Sequence of chain 1.A:
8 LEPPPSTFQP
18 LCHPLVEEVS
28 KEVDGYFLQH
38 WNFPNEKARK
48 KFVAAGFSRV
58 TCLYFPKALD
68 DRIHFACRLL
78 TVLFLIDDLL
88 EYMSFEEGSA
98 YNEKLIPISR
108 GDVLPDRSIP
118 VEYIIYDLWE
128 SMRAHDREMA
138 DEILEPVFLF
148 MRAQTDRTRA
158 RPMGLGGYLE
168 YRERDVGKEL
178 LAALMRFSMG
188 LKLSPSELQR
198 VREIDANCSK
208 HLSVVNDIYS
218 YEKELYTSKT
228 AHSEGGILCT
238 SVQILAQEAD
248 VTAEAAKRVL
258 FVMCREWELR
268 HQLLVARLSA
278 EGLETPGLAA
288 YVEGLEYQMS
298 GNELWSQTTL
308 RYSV

A protein and the small-molecule ligand that binds it are described below.
Small molecule (SMILES): C=C(C)[C@H]1CC[NH+]2CCC[C@H](C)[C@@]2(C)C1

Binding-site contacts:
Ligand atom CAA contacts residue TYR61 of chain 1.A at 3.6 Å (hydrophobic).
Ligand atom CAK contacts residue ASN299 of chain 1.A at 4.2 Å.
Ligand atom NAN contacts residue PHE81 of chain 1.A at 3.7 Å.
Ligand atom CAA contacts residue ASN299 of chain 1.A at 3.4 Å.
Ligand atom CAD contacts residue ASP172 of chain 1.A at 4.3 Å.
Ligand atom NAN contacts residue POP1 of chain 1.E at 3.6 Å.
Ligand atom CAA contacts residue TRP302 of chain 1.A at 3.9 Å (hydrophobic).
Ligand atom CAG contacts residue ASN213 of chain 1.A at 3.8 Å.
Ligand atom CAH contacts residue POP1 of chain 1.E at 3.2 Å.
Ligand atom CAO contacts residue VAL173 of chain 1.A at 4.3 Å (hydrophobic).
Ligand atom CAE contacts residue ASP84 of chain 1.A at 3.7 Å.
Ligand atom CAD contacts residue VAL173 of chain 1.A at 3.1 Å (hydrophobic).
Ligand atom CAE contacts residue LEU80 of chain 1.A at 4.2 Å (hydrophobic).
Ligand atom CAH contacts residue ASP84 of chain 1.A at 4.0 Å.
Ligand atom CAA contacts residue VAL57 of chain 1.A at 3.6 Å (hydrophobic).
Ligand atom CAB contacts residue PHE81 of chain 1.A at 4.4 Å (hydrophobic).
Ligand atom CAL contacts residue TYR61 of chain 1.A at 3.9 Å (hydrophobic).
Ligand atom CAI contacts residue POP1 of chain 1.E at 3.0 Å.
Ligand atom CAG contacts residue POP1 of chain 1.E at 4.2 Å.
Ligand atom CAI contacts residue ASN213 of chain 1.A at 3.8 Å.
Ligand atom CAC contacts residue PHE147 of chain 1.A at 4.2 Å (hydrophobic).
Ligand atom CAK contacts residue TYR61 of chain 1.A at 3.4 Å (hydrophobic).
Ligand atom CAC contacts residue LEU177 of chain 1.A at 4.4 Å (hydrophobic).
Ligand atom CAF contacts residue LEU80 of chain 1.A at 4.3 Å (hydrophobic).
Ligand atom CAA contacts residue PHE81 of chain 1.A at 3.7 Å (hydrophobic).
Ligand atom CAH contacts residue PHE81 of chain 1.A at 4.1 Å (hydrophobic).
Ligand atom CAO contacts residue POP1 of chain 1.E at 4.3 Å.
Ligand atom CAG contacts residue PHE81 of chain 1.A at 3.9 Å (hydrophobic).
Ligand atom CAL contacts residue PHE81 of chain 1.A at 4.2 Å (hydrophobic).
Ligand atom CAB contacts residue TYR61 of chain 1.A at 3.4 Å (hydrophobic).
Ligand atom CAJ contacts residue PHE81 of chain 1.A at 4.2 Å (hydrophobic).
Ligand atom CAE contacts residue PHE81 of chain 1.A at 4.1 Å (hydrophobic).
Ligand atom CAF contacts residue PHE147 of chain 1.A at 3.5 Å (hydrophobic).
Ligand atom CAK contacts residue PHE81 of chain 1.A at 3.9 Å (hydrophobic).
Ligand atom CAB contacts residue LEU178 of chain 1.A at 4.1 Å (hydrophobic).
Ligand atom CAI contacts residue PHE81 of chain 1.A at 4.2 Å (hydrophobic).
Ligand atom CAB contacts residue LEU77 of chain 1.A at 4.0 Å (hydrophobic).
Ligand atom CAC contacts residue VAL173 of chain 1.A at 4.0 Å (hydrophobic).
Ligand atom CAM contacts residue PHE147 of chain 1.A at 4.4 Å (hydrophobic).
Ligand atom CAD contacts residue POP1 of chain 1.E at 3.6 Å.